Binding-site contacts:
Ligand atom C1 contacts residue ASN16 of chain 2.A at 1.4 Å.
Ligand atom C3 contacts residue ASN16 of chain 2.A at 3.7 Å.
Ligand atom C8 contacts residue GLY19 of chain 2.A at 3.9 Å.
Ligand atom N2 contacts residue ARG22 of chain 2.A at 4.4 Å.
Ligand atom C8 contacts residue SER23 of chain 2.A at 4.3 Å.
Ligand atom O7 contacts residue GLY19 of chain 2.A at 4.4 Å.
Ligand atom O7 contacts residue ASN16 of chain 2.A at 4.1 Å.
Ligand atom O5 contacts residue ARG22 of chain 2.A at 4.4 Å.
Ligand atom C4 contacts residue ASN16 of chain 2.A at 4.2 Å.
Ligand atom O6 contacts residue ASN16 of chain 2.A at 4.4 Å.
Ligand atom C3 contacts residue ARG22 of chain 2.A at 4.0 Å.
Ligand atom O7 contacts residue ARG22 of chain 2.A at 3.2 Å (salt-bridge).
Ligand atom C5 contacts residue GLY19 of chain 2.A at 3.2 Å.
Ligand atom C7 contacts residue ARG22 of chain 2.A at 4.1 Å.
Ligand atom C7 contacts residue VAL21 of chain 2.A at 3.7 Å (hydrophobic).
Ligand atom C7 contacts residue ASN16 of chain 2.A at 3.7 Å.
Ligand atom C6 contacts residue GLY19 of chain 2.A at 3.6 Å.
Ligand atom C8 contacts residue THR5 of chain 2.A at 3.2 Å.
Ligand atom C1 contacts residue VAL21 of chain 2.A at 3.3 Å (hydrophobic).
Ligand atom C2 contacts residue ASN16 of chain 2.A at 2.4 Å.
Ligand atom C4 contacts residue ARG22 of chain 2.A at 4.3 Å.
Ligand atom N2 contacts residue VAL21 of chain 2.A at 2.7 Å (h-bond).
Ligand atom C5 contacts residue ASN16 of chain 2.A at 3.6 Å.
Ligand atom C7 contacts residue THR5 of chain 2.A at 3.9 Å.
Ligand atom O4 contacts residue ARG22 of chain 2.A at 4.2 Å.
Ligand atom O7 contacts residue THR5 of chain 2.A at 4.2 Å.
Ligand atom C2 contacts residue VAL21 of chain 2.A at 3.4 Å (hydrophobic).
Ligand atom O6 contacts residue GLY19 of chain 2.A at 4.4 Å.
Ligand atom N2 contacts residue ASN16 of chain 2.A at 3.0 Å (h-bond).
Ligand atom C8 contacts residue VAL21 of chain 2.A at 3.6 Å (hydrophobic).
Ligand atom O5 contacts residue GLY19 of chain 2.A at 3.4 Å.
Ligand atom O5 contacts residue VAL21 of chain 2.A at 4.3 Å.
Ligand atom C5 contacts residue ARG22 of chain 2.A at 4.0 Å.
Ligand atom C8 contacts residue PHE10 of chain 2.A at 3.9 Å (hydrophobic).
Ligand atom C7 contacts residue GLY19 of chain 2.A at 4.3 Å.
Ligand atom C1 contacts residue ARG22 of chain 2.A at 4.3 Å.
Ligand atom C3 contacts residue VAL21 of chain 2.A at 3.7 Å (hydrophobic).
Ligand atom C1 contacts residue GLY19 of chain 2.A at 4.0 Å.
Ligand atom C8 contacts residue ARG22 of chain 2.A at 4.1 Å.
Ligand atom O5 contacts residue ASN16 of chain 2.A at 2.3 Å (h-bond).

A small-molecule ligand and the protein it binds are described below.
Small molecule (SMILES): CC(=O)N[C@H]1[C@H](O[C@H]2[C@H](O)[C@@H](NC(C)=O)CO[C@@H]2CO)O[C@H](CO)[C@@H](O[C@@H]2O[C@H](CO)[C@@H](O)[C@H](O[C@H]3O[C@H](CO)[C@@H](O)[C@H](O)[C@@H]3O)[C@@H]2O)[C@@H]1O

Sequence of chain 2.A:
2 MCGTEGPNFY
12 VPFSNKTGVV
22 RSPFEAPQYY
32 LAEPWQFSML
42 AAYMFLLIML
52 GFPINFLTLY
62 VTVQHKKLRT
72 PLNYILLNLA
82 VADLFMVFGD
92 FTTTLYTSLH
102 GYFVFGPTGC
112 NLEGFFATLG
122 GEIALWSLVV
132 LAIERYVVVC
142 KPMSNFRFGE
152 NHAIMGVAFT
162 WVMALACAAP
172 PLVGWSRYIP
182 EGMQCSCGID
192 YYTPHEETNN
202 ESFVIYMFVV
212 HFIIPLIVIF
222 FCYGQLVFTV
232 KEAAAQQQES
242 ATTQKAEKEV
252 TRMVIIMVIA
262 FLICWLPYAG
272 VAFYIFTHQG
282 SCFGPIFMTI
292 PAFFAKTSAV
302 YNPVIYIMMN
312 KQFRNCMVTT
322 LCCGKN